Sequence of chain 1.B:
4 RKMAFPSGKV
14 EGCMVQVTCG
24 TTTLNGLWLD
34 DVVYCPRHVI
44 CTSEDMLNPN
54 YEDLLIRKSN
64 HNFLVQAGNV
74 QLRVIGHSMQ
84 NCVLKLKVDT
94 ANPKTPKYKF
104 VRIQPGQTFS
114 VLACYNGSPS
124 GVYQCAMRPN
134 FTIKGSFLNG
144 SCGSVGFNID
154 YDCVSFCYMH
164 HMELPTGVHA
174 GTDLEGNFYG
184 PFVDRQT

A small-molecule ligand and the protein it binds are described below.
Small molecule (SMILES): Cn1cnc(Cn2c(=O)nc(Nc3cc4cn(C)nc4cc3Cl)n(Cc3cc(F)c(F)cc3F)c2=O)n1

Binding-site contacts:
Ligand atom O09 contacts residue GLY143 of chain 1.B at 2.8 Å (h-bond).
Ligand atom N04 contacts residue PHE140 of chain 1.B at 3.5 Å.
Ligand atom F28 contacts residue GLN189 of chain 1.B at 3.2 Å.
Ligand atom F31 contacts residue ARG188 of chain 1.B at 3.6 Å.
Ligand atom C27 contacts residue MET165 of chain 1.B at 3.6 Å (hydrophobic).
Ligand atom N37 contacts residue LEU141 of chain 1.B at 3.6 Å.
Ligand atom C34 contacts residue HIS164 of chain 1.B at 3.0 Å.
Ligand atom F31 contacts residue HIS41 of chain 1.B at 3.6 Å.
Ligand atom N19 contacts residue THR26 of chain 1.B at 3.1 Å (h-bond).
Ligand atom C32 contacts residue HIS164 of chain 1.B at 3.2 Å.
Ligand atom C34 contacts residue HIS41 of chain 1.B at 3.4 Å.
Ligand atom N04 contacts residue HIS163 of chain 1.B at 3.2 Å (h-bond).
Ligand atom C30 contacts residue HIS41 of chain 1.B at 3.5 Å.
Ligand atom C06 contacts residue HIS163 of chain 1.B at 3.4 Å.
Ligand atom C29 contacts residue MET165 of chain 1.B at 3.5 Å (hydrophobic).
Ligand atom C32 contacts residue HIS41 of chain 1.B at 3.2 Å.
Ligand atom C29 contacts residue ARG188 of chain 1.B at 3.6 Å.
Ligand atom N04 contacts residue LEU141 of chain 1.B at 3.5 Å (h-bond).
Ligand atom N19 contacts residue THR25 of chain 1.B at 3.4 Å.
Ligand atom O36 contacts residue GLU166 of chain 1.B at 2.9 Å (salt-bridge).
Ligand atom C03 contacts residue PHE140 of chain 1.B at 3.3 Å (hydrophobic).
Ligand atom O36 contacts residue HIS164 of chain 1.B at 3.5 Å (h-bond).
Ligand atom C01 contacts residue GLU166 of chain 1.B at 3.6 Å.
Ligand atom O09 contacts residue SER144 of chain 1.B at 3.2 Å (h-bond).
Ligand atom C03 contacts residue GLU166 of chain 1.B at 3.0 Å.
Ligand atom F33 contacts residue HIS41 of chain 1.B at 3.1 Å.
Ligand atom C03 contacts residue LEU141 of chain 1.B at 3.6 Å (hydrophobic).
Ligand atom F33 contacts residue HIS164 of chain 1.B at 3.1 Å.
Ligand atom C08 contacts residue CYS145 of chain 1.B at 3.5 Å (hydrophobic).
Ligand atom O09 contacts residue CYS145 of chain 1.B at 3.1 Å (h-bond).
Ligand atom C05 contacts residue LEU141 of chain 1.B at 3.5 Å (hydrophobic).
Ligand atom O36 contacts residue MET165 of chain 1.B at 2.9 Å.
Ligand atom F31 contacts residue ASP187 of chain 1.B at 3.0 Å.
Ligand atom C06 contacts residue SER144 of chain 1.B at 3.6 Å.
Ligand atom C21 contacts residue THR26 of chain 1.B at 3.3 Å.
Ligand atom C18 contacts residue THR24 of chain 1.B at 2.9 Å.
Ligand atom N04 contacts residue SER144 of chain 1.B at 3.5 Å (h-bond).
Ligand atom CL2 contacts residue CYS145 of chain 1.B at 3.5 Å.
Ligand atom N02 contacts residue GLU166 of chain 1.B at 3.6 Å (salt-bridge).
Ligand atom C21 contacts residue THR25 of chain 1.B at 3.4 Å.